Sequence of chain 1.A:
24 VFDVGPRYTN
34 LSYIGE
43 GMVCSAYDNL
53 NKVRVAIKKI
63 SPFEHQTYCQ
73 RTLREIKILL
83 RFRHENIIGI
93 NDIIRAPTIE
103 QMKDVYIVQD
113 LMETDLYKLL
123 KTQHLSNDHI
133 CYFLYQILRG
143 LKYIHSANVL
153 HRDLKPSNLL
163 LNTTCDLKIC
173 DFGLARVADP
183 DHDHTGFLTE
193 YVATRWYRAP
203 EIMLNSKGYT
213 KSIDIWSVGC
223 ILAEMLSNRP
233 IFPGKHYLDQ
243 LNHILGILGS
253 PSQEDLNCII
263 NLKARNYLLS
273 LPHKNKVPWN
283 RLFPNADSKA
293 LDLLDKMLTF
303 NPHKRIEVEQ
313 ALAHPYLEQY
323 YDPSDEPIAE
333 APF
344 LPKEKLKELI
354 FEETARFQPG

This small molecule binds to this protein.
Small molecule (SMILES): Cc1cccc(Nc2nc(Nc3ccc(CC(=O)O)cc3)ncc2C(N)=O)c1

Binding-site contacts:
Ligand atom N1 contacts residue LEU162 of chain 1.A at 4.1 Å.
Ligand atom C20 contacts residue GLY38 of chain 1.A at 3.5 Å.
Ligand atom C4 contacts residue MET114 of chain 1.A at 3.9 Å (hydrophobic).
Ligand atom C13 contacts residue GLN111 of chain 1.A at 3.3 Å.
Ligand atom N3 contacts residue VAL45 of chain 1.A at 3.8 Å.
Ligand atom C13 contacts residue LEU162 of chain 1.A at 3.9 Å (hydrophobic).
Ligand atom C9 contacts residue LEU162 of chain 1.A at 4.0 Å (hydrophobic).
Ligand atom C12 contacts residue MET114 of chain 1.A at 3.9 Å (hydrophobic).
Ligand atom C7 contacts residue LYS120 of chain 1.A at 3.4 Å.
Ligand atom C16 contacts residue BME1 of chain 1.F at 3.6 Å.
Ligand atom O2 contacts residue THR116 of chain 1.A at 4.0 Å.
Ligand atom C12 contacts residue LEU162 of chain 1.A at 3.9 Å (hydrophobic).
Ligand atom C16 contacts residue VAL45 of chain 1.A at 4.0 Å (hydrophobic).
Ligand atom C11 contacts residue ASP112 of chain 1.A at 3.5 Å.
Ligand atom C15 contacts residue BME1 of chain 1.F at 3.8 Å.
Ligand atom O3 contacts residue LYS60 of chain 1.A at 3.7 Å.
Ligand atom O3 contacts residue BME1 of chain 1.F at 4.0 Å.
Ligand atom C11 contacts residue MET114 of chain 1.A at 3.6 Å (hydrophobic).
Ligand atom C17 contacts residue VAL45 of chain 1.A at 3.9 Å (hydrophobic).
Ligand atom O3 contacts residue GLN111 of chain 1.A at 3.2 Å (h-bond).
Ligand atom N5 contacts residue GLN111 of chain 1.A at 2.6 Å (h-bond).
Ligand atom N2 contacts residue ASP112 of chain 1.A at 4.1 Å.
Ligand atom C8 contacts residue LYS120 of chain 1.A at 3.8 Å.
Ligand atom C15 contacts residue GLU39 of chain 1.A at 3.9 Å.
Ligand atom C6 contacts residue ASP117 of chain 1.A at 3.6 Å.
Ligand atom N2 contacts residue LEU113 of chain 1.A at 4.0 Å.
Ligand atom C11 contacts residue LEU162 of chain 1.A at 3.5 Å (hydrophobic).
Ligand atom C10 contacts residue LEU162 of chain 1.A at 3.9 Å (hydrophobic).
Ligand atom C6 contacts residue THR116 of chain 1.A at 3.8 Å.
Ligand atom N4 contacts residue MET114 of chain 1.A at 3.0 Å (h-bond).
Ligand atom C20 contacts residue ILE37 of chain 1.A at 3.9 Å (hydrophobic).
Ligand atom C5 contacts residue THR116 of chain 1.A at 3.7 Å.
Ligand atom O2 contacts residue LYS120 of chain 1.A at 3.6 Å.
Ligand atom N2 contacts residue MET114 of chain 1.A at 3.0 Å (h-bond).
Ligand atom C10 contacts residue ALA58 of chain 1.A at 4.1 Å (hydrophobic).
Ligand atom N5 contacts residue ASP112 of chain 1.A at 3.8 Å.
Ligand atom C14 contacts residue GLU39 of chain 1.A at 3.9 Å.
Ligand atom C18 contacts residue ILE37 of chain 1.A at 3.6 Å (hydrophobic).
Ligand atom N2 contacts residue LEU162 of chain 1.A at 3.7 Å.
Ligand atom N5 contacts residue LEU162 of chain 1.A at 3.8 Å.